Sequence of chain 1.A:
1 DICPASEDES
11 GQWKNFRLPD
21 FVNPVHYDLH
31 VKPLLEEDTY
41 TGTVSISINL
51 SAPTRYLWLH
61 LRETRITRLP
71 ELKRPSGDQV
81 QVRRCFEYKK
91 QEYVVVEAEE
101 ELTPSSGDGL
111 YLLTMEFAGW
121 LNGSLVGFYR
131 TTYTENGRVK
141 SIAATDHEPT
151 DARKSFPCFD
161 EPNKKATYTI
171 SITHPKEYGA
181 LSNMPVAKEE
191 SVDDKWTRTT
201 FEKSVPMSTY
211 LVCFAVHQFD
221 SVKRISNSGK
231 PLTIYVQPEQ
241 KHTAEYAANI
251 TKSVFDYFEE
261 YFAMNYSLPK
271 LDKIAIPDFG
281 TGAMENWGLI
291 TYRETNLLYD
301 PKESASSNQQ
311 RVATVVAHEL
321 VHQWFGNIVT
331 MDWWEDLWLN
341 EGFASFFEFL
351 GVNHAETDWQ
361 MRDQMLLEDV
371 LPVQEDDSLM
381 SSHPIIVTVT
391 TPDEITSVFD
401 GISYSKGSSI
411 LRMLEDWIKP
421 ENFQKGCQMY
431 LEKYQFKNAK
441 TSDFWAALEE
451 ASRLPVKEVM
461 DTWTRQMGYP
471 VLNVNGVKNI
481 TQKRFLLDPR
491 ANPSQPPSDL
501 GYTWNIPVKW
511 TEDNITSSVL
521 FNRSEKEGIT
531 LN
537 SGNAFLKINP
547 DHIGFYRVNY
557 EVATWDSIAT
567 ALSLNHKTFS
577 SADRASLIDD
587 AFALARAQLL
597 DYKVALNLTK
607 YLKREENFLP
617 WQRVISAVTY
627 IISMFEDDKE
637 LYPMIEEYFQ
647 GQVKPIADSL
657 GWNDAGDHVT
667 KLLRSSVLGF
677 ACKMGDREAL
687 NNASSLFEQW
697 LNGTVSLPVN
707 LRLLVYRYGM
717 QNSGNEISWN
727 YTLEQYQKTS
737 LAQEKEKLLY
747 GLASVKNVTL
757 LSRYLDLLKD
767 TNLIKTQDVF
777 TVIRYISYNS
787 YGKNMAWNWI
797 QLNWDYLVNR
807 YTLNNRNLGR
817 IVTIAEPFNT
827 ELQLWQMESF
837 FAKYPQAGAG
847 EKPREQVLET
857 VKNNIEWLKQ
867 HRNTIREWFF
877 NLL

The small molecule below binds the protein below.
Small molecule (SMILES): CC(=O)N[C@H]1[C@H](O[C@H]2[C@H](O)[C@@H](NC(C)=O)CO[C@@H]2CO)O[C@H](CO)[C@@H](O)[C@@H]1O

Binding-site contacts:
Ligand atom O7 contacts residue ASN122 of chain 1.A at 4.2 Å.
Ligand atom C5 contacts residue TRP120 of chain 1.A at 4.0 Å (hydrophobic).
Ligand atom N2 contacts residue TRP120 of chain 1.A at 4.2 Å.
Ligand atom O4 contacts residue TRP120 of chain 1.A at 4.0 Å.
Ligand atom O7 contacts residue TRP120 of chain 1.A at 3.3 Å.
Ligand atom N2 contacts residue ASN122 of chain 1.A at 3.0 Å (h-bond).
Ligand atom C8 contacts residue GLY123 of chain 1.A at 4.0 Å.
Ligand atom C2 contacts residue ASN122 of chain 1.A at 2.5 Å.
Ligand atom C5 contacts residue ASN122 of chain 1.A at 3.7 Å.
Ligand atom O7 contacts residue GLY123 of chain 1.A at 3.9 Å.
Ligand atom C3 contacts residue TRP120 of chain 1.A at 4.1 Å (hydrophobic).
Ligand atom C7 contacts residue GLY123 of chain 1.A at 4.1 Å.
Ligand atom C1 contacts residue ASN122 of chain 1.A at 1.4 Å.
Ligand atom C7 contacts residue ASN122 of chain 1.A at 3.5 Å.
Ligand atom C3 contacts residue ASN122 of chain 1.A at 3.9 Å.
Ligand atom C4 contacts residue TRP120 of chain 1.A at 4.5 Å (hydrophobic).
Ligand atom C4 contacts residue ASN122 of chain 1.A at 4.3 Å.
Ligand atom C8 contacts residue GLU63 of chain 1.A at 3.5 Å.
Ligand atom C8 contacts residue ASN122 of chain 1.A at 3.2 Å.
Ligand atom C7 contacts residue TRP120 of chain 1.A at 4.2 Å (hydrophobic).
Ligand atom C1 contacts residue TRP120 of chain 1.A at 4.2 Å (hydrophobic).
Ligand atom O5 contacts residue ASN122 of chain 1.A at 2.4 Å (h-bond).